Binding-site contacts:
Ligand atom C6 contacts residue HIS230 of chain 1.F at 4.3 Å.
Ligand atom C2 contacts residue ASN194 of chain 1.F at 2.5 Å.
Ligand atom O5 contacts residue HIS230 of chain 1.F at 3.7 Å.
Ligand atom C1 contacts residue TRP193 of chain 1.F at 4.3 Å (hydrophobic).
Ligand atom C7 contacts residue ASN194 of chain 1.F at 3.2 Å.
Ligand atom C5 contacts residue ASN194 of chain 1.F at 3.6 Å.
Ligand atom C3 contacts residue ASN194 of chain 1.F at 3.8 Å.
Ligand atom C8 contacts residue LEU171 of chain 1.F at 3.7 Å (hydrophobic).
Ligand atom O7 contacts residue MET166 of chain 1.F at 3.3 Å.
Ligand atom C3 contacts residue HIS230 of chain 1.F at 3.7 Å.
Ligand atom N2 contacts residue ASN194 of chain 1.F at 3.0 Å (h-bond).
Ligand atom C8 contacts residue MET166 of chain 1.F at 3.7 Å (hydrophobic).
Ligand atom O5 contacts residue ASN194 of chain 1.F at 2.3 Å (h-bond).
Ligand atom C8 contacts residue VAL161 of chain 1.F at 4.5 Å (hydrophobic).
Ligand atom C4 contacts residue ASN194 of chain 1.F at 4.1 Å.
Ligand atom C6 contacts residue HIS230 of chain 1.F at 4.5 Å.
Ligand atom C1 contacts residue HIS230 of chain 1.F at 4.5 Å.
Ligand atom C4 contacts residue HIS230 of chain 1.F at 3.6 Å.
Ligand atom C7 contacts residue MET166 of chain 1.F at 3.6 Å (hydrophobic).
Ligand atom C1 contacts residue ASN194 of chain 1.F at 1.4 Å.
Ligand atom C6 contacts residue TRP193 of chain 1.F at 4.0 Å (hydrophobic).
Ligand atom C5 contacts residue HIS230 of chain 1.F at 3.6 Å.
Ligand atom C5 contacts residue TRP193 of chain 1.F at 4.0 Å (hydrophobic).
Ligand atom O6 contacts residue HIS230 of chain 1.F at 3.6 Å.
Ligand atom O7 contacts residue ASN194 of chain 1.F at 2.9 Å (h-bond).
Ligand atom C1 contacts residue HIS230 of chain 1.F at 4.2 Å.
Ligand atom O5 contacts residue TRP193 of chain 1.F at 3.9 Å.

A protein and the small-molecule ligand that binds it are described below.
Small molecule (SMILES): CC(=O)N[C@H]1[C@H](O[C@H]2[C@H](O)[C@@H](NC(C)=O)CO[C@@H]2CO[C@@H]2O[C@@H](C)[C@@H](O)[C@@H](O)[C@@H]2O)O[C@H](CO)[C@@H](O[C@H]2O[C@H](CO)[C@@H](O)[C@H](O[C@H]3O[C@H](CO)[C@@H](O)[C@H](O)[C@@H]3O)[C@@H]2O)[C@@H]1O

Sequence of chain 1.F:
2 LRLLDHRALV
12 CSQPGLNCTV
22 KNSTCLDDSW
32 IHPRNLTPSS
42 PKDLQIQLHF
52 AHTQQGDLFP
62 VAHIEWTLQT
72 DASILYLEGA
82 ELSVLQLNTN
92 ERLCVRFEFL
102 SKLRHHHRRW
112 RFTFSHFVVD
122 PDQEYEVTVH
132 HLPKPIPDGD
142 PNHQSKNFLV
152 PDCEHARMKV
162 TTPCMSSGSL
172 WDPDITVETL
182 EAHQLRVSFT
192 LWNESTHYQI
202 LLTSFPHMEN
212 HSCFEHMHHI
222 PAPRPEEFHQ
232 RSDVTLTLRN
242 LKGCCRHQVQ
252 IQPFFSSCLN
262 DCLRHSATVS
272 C